Binding-site contacts:
Ligand atom O5 contacts residue ASN79 of chain 1.A at 2.3 Å (h-bond).
Ligand atom C6 contacts residue THR83 of chain 1.A at 3.5 Å.
Ligand atom C1 contacts residue ASN79 of chain 1.A at 1.5 Å.
Ligand atom O6 contacts residue GLY98 of chain 1.A at 2.8 Å (h-bond).
Ligand atom C6 contacts residue ILE102 of chain 1.A at 3.8 Å (hydrophobic).
Ligand atom O5 contacts residue GLY98 of chain 1.A at 3.3 Å (h-bond).
Ligand atom O5 contacts residue THR83 of chain 1.A at 4.5 Å.
Ligand atom C5 contacts residue GLY98 of chain 1.A at 4.0 Å.
Ligand atom O7 contacts residue ASN79 of chain 1.A at 4.2 Å.
Ligand atom C2 contacts residue ILE102 of chain 1.A at 4.3 Å (hydrophobic).
Ligand atom O6 contacts residue ILE102 of chain 1.A at 4.1 Å.
Ligand atom O6 contacts residue TYR101 of chain 1.A at 3.6 Å.
Ligand atom C4 contacts residue ASN79 of chain 1.A at 4.2 Å.
Ligand atom C5 contacts residue ASN79 of chain 1.A at 3.7 Å.
Ligand atom C6 contacts residue TYR101 of chain 1.A at 4.4 Å (hydrophobic).
Ligand atom N2 contacts residue ASN79 of chain 1.A at 3.0 Å (h-bond).
Ligand atom O5 contacts residue GLY99 of chain 1.A at 4.1 Å.
Ligand atom C5 contacts residue ILE102 of chain 1.A at 4.2 Å (hydrophobic).
Ligand atom C3 contacts residue ASN79 of chain 1.A at 3.8 Å.
Ligand atom C2 contacts residue ASN79 of chain 1.A at 2.5 Å.
Ligand atom C5 contacts residue THR83 of chain 1.A at 3.8 Å.
Ligand atom C6 contacts residue GLY98 of chain 1.A at 3.6 Å.
Ligand atom C1 contacts residue ILE102 of chain 1.A at 4.2 Å (hydrophobic).
Ligand atom O5 contacts residue ILE102 of chain 1.A at 3.5 Å.
Ligand atom O6 contacts residue THR83 of chain 1.A at 2.8 Å (h-bond).
Ligand atom C4 contacts residue ILE102 of chain 1.A at 4.3 Å (hydrophobic).
Ligand atom C1 contacts residue GLY98 of chain 1.A at 4.2 Å.
Ligand atom C7 contacts residue ASN79 of chain 1.A at 3.8 Å.

Sequence of chain 1.A:
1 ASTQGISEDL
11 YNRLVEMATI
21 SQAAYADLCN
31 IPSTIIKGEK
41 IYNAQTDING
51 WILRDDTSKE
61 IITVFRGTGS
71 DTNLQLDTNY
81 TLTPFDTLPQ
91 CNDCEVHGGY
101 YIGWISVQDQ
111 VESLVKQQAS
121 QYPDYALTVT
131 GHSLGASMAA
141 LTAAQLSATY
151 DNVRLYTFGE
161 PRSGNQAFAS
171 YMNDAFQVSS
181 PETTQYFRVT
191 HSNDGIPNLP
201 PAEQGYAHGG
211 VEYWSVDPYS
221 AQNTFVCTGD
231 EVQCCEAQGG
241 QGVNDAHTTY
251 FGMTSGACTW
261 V

A protein and the small-molecule ligand that binds it are described below.
Small molecule (SMILES): CC(=O)N[C@@H]1[C@@H](O)[C@H](O)[C@@H](CO)O[C@H]1O